Sequence of chain 1.C:
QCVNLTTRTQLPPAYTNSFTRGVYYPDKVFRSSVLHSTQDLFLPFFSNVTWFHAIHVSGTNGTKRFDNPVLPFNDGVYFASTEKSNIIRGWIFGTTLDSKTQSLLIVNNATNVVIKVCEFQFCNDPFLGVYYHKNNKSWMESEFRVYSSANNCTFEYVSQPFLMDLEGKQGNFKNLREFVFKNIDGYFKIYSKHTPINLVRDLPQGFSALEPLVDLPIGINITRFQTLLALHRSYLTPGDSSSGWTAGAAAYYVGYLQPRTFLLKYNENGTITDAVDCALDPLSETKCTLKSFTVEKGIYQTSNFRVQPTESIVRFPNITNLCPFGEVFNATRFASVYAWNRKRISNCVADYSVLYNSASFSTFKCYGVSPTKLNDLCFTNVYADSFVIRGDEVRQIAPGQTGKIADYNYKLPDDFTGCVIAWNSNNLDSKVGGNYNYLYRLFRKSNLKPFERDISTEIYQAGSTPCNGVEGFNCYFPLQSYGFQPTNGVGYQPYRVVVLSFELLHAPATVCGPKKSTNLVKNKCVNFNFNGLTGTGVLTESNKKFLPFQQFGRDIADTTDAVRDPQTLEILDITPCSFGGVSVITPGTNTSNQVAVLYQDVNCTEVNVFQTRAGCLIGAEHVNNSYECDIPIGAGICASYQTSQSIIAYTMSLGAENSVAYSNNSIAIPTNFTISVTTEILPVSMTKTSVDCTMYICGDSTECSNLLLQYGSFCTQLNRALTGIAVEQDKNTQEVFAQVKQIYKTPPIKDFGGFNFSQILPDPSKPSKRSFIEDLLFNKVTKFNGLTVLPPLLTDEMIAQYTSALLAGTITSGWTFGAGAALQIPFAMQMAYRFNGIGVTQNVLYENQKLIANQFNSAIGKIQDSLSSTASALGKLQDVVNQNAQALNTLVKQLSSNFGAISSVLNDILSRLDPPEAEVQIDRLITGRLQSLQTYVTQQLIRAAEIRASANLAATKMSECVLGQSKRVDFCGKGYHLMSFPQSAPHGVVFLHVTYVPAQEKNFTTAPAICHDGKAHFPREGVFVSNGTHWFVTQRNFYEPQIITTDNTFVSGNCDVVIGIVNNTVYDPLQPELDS

Binding-site contacts:
Ligand atom C8 contacts residue ASN1134 of chain 1.C at 3.3 Å.
Ligand atom N2 contacts residue ASN1134 of chain 1.C at 2.9 Å (h-bond).
Ligand atom C5 contacts residue ASN1134 of chain 1.C at 3.7 Å.
Ligand atom O5 contacts residue ASN1134 of chain 1.C at 2.4 Å (h-bond).
Ligand atom C1 contacts residue ASN1134 of chain 1.C at 1.4 Å.
Ligand atom O7 contacts residue ASN1134 of chain 1.C at 4.3 Å.
Ligand atom C3 contacts residue ASN1134 of chain 1.C at 3.8 Å.
Ligand atom C7 contacts residue ASN1134 of chain 1.C at 3.6 Å.
Ligand atom C4 contacts residue ASN1134 of chain 1.C at 4.2 Å.
Ligand atom C2 contacts residue ASN1134 of chain 1.C at 2.5 Å.

A protein and the small-molecule ligand that binds it are described below.
Small molecule (SMILES): CC(=O)N[C@@H]1[C@@H](O)[C@H](O)[C@@H](CO)O[C@H]1O